Sequence of chain 1.A:
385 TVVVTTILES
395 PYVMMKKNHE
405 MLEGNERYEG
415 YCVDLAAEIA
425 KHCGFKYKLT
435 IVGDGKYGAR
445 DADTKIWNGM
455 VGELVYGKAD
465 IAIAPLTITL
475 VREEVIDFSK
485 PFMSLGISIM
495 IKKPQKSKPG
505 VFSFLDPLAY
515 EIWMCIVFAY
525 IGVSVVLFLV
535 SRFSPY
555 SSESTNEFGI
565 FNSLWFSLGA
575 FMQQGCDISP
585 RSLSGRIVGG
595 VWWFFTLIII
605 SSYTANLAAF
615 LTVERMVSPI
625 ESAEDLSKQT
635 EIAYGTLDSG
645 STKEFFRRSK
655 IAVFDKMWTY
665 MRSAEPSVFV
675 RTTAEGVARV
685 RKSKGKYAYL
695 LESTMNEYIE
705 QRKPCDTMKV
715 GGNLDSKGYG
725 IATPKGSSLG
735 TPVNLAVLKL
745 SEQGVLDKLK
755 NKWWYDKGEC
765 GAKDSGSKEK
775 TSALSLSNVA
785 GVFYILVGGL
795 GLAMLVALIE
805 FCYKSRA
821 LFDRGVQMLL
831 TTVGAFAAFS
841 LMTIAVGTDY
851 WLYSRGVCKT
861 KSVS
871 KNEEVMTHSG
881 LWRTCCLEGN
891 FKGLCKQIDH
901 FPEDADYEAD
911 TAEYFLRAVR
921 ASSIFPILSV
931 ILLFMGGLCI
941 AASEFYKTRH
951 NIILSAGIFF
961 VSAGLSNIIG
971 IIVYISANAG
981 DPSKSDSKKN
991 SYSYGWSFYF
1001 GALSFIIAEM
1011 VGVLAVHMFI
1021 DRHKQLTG

The protein below binds the small molecule below.
Small molecule (SMILES): NS(=O)(=O)c1cc2c(cc1Cl)N[C@H]([C@H]1C[C@H]3C=C[C@@H]1C3)NS2(=O)=O

Sequence of chain 1.D:
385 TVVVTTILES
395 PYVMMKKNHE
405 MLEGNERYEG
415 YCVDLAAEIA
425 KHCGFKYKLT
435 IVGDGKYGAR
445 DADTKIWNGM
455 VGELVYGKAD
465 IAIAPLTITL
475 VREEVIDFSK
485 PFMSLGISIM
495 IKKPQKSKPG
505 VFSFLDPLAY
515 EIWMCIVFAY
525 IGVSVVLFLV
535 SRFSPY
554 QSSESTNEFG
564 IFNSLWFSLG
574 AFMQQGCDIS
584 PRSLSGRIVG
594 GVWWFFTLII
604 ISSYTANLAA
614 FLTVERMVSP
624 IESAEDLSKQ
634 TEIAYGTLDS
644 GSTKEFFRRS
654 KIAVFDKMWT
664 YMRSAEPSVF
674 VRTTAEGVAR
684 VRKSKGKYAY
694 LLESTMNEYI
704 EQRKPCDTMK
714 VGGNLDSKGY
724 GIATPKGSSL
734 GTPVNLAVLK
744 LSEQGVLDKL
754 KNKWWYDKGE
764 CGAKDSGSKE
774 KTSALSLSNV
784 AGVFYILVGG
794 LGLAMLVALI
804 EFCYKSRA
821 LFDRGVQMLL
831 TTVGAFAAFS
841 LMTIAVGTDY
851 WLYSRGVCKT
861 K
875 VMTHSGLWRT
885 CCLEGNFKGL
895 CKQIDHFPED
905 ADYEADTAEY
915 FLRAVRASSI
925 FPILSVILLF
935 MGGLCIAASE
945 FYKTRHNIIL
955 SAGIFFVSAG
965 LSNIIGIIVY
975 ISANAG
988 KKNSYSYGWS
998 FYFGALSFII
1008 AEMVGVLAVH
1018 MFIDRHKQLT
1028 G

Binding-site contacts:
Ligand atom C5 contacts residue LEU742 of chain 1.D at 3.5 Å (hydrophobic).
Ligand atom N2 contacts residue SER745 of chain 1.D at 2.8 Å (h-bond).
Ligand atom C7 contacts residue LEU742 of chain 1.D at 3.5 Å (hydrophobic).
Ligand atom C6 contacts residue SER745 of chain 1.D at 3.7 Å.
Ligand atom N2 contacts residue PHE486 of chain 1.D at 3.8 Å.
Ligand atom O3 contacts residue LYS754 of chain 1.D at 3.6 Å (salt-bridge).
Ligand atom C13 contacts residue PHE486 of chain 1.D at 3.8 Å (hydrophobic).
Ligand atom C11 contacts residue MET487 of chain 1.D at 3.7 Å (hydrophobic).
Ligand atom C10 contacts residue SER745 of chain 1.D at 3.3 Å.
Ligand atom C14 contacts residue PHE486 of chain 1.D at 3.5 Å (hydrophobic).
Ligand atom N1 contacts residue PRO485 of chain 1.D at 2.5 Å (h-bond).
Ligand atom O4 contacts residue MET487 of chain 1.D at 3.3 Å.
Ligand atom CL contacts residue LEU750 of chain 1.D at 3.9 Å.
Ligand atom O4 contacts residue LYS754 of chain 1.D at 2.5 Å (salt-bridge).
Ligand atom C11 contacts residue PHE486 of chain 1.D at 3.8 Å (hydrophobic).
Ligand atom O2 contacts residue PHE486 of chain 1.D at 3.8 Å.
Ligand atom N3 contacts residue ASP751 of chain 1.D at 3.7 Å.
Ligand atom N3 contacts residue LYS754 of chain 1.D at 3.1 Å (salt-bridge).
Ligand atom S2 contacts residue LYS754 of chain 1.D at 3.1 Å (salt-bridge).
Ligand atom N2 contacts residue PRO485 of chain 1.D at 3.8 Å.
Ligand atom C4 contacts residue GLY722 of chain 1.A at 3.4 Å.
Ligand atom C2 contacts residue PRO485 of chain 1.D at 3.6 Å (hydrophobic).
Ligand atom C3 contacts residue PRO485 of chain 1.A at 3.8 Å (hydrophobic).
Ligand atom C11 contacts residue SER720 of chain 1.A at 4.0 Å.
Ligand atom C11 contacts residue SER488 of chain 1.D at 3.5 Å.
Ligand atom C12 contacts residue PHE486 of chain 1.D at 3.9 Å (hydrophobic).
Ligand atom O2 contacts residue SER488 of chain 1.D at 3.0 Å (h-bond).
Ligand atom C8 contacts residue PRO485 of chain 1.D at 3.4 Å (hydrophobic).
Ligand atom C4 contacts residue LYS721 of chain 1.A at 3.8 Å.
Ligand atom S1 contacts residue PRO485 of chain 1.D at 3.6 Å (h-bond).
Ligand atom C1 contacts residue PRO485 of chain 1.D at 3.5 Å (hydrophobic).
Ligand atom O2 contacts residue PRO485 of chain 1.D at 3.4 Å (h-bond).
Ligand atom O2 contacts residue MET487 of chain 1.D at 3.1 Å.
Ligand atom CL contacts residue ASP751 of chain 1.D at 3.4 Å.
Ligand atom C10 contacts residue PHE486 of chain 1.D at 3.3 Å (hydrophobic).
Ligand atom C14 contacts residue SER745 of chain 1.D at 3.0 Å.
Ligand atom C8 contacts residue SER745 of chain 1.D at 3.8 Å.
Ligand atom O1 contacts residue SER720 of chain 1.A at 3.2 Å (h-bond).
Ligand atom C5 contacts residue ILE472 of chain 1.A at 3.8 Å (hydrophobic).
Ligand atom C9 contacts residue PHE486 of chain 1.D at 3.5 Å (hydrophobic).